This protein binds this small molecule.
Small molecule (SMILES): O=S(=O)(O)c1ccc(/N=N/c2ccc(/N=N/c3c(O)c(S(=O)(=O)O)cc4cc(S(=O)(=O)O)ccc34)c(S(=O)(=O)O)c2)cc1

Sequence of chain 1.C:
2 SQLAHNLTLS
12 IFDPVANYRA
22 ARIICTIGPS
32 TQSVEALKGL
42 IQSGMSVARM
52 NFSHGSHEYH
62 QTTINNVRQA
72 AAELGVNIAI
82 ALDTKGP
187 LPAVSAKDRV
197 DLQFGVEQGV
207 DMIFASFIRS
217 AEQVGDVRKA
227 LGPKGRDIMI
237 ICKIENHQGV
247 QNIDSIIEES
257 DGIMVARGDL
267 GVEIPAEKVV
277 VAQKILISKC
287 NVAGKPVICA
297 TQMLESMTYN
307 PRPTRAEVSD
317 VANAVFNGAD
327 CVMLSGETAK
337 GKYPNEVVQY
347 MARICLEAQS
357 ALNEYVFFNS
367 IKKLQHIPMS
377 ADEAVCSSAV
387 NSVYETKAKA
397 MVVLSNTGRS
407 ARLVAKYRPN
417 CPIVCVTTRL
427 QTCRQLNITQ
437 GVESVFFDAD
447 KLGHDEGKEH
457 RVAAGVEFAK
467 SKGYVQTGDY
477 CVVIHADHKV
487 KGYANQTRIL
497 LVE

Binding-site contacts:
Ligand atom CBJ contacts residue THR403 of chain 1.C at 4.3 Å.
Ligand atom CAW contacts residue VAL486 of chain 1.C at 4.2 Å (hydrophobic).
Ligand atom CAT contacts residue VAL486 of chain 1.C at 4.5 Å (hydrophobic).
Ligand atom CAX contacts residue VAL486 of chain 1.C at 4.2 Å (hydrophobic).
Ligand atom OAI contacts residue THR403 of chain 1.C at 4.1 Å.
Ligand atom CBJ contacts residue HIS484 of chain 1.C at 3.8 Å.
Ligand atom OAM contacts residue HIS484 of chain 1.C at 3.5 Å.
Ligand atom OAG contacts residue ASP483 of chain 1.C at 3.5 Å.
Ligand atom NBA contacts residue LYS487 of chain 1.C at 4.4 Å.
Ligand atom SBQ contacts residue HIS484 of chain 1.C at 3.8 Å.
Ligand atom OAD contacts residue VAL486 of chain 1.C at 4.1 Å.
Ligand atom CBL contacts residue HIS484 of chain 1.C at 4.1 Å.
Ligand atom CBL contacts residue VAL486 of chain 1.C at 3.8 Å (hydrophobic).
Ligand atom SBQ contacts residue THR403 of chain 1.C at 3.6 Å (h-bond).
Ligand atom CAU contacts residue VAL486 of chain 1.C at 4.2 Å (hydrophobic).
Ligand atom SBO contacts residue HIS484 of chain 1.C at 4.3 Å.
Ligand atom CBE contacts residue VAL486 of chain 1.C at 4.5 Å (hydrophobic).
Ligand atom OAK contacts residue HIS484 of chain 1.C at 3.6 Å (h-bond).
Ligand atom OAI contacts residue LYS487 of chain 1.C at 2.9 Å (salt-bridge).
Ligand atom OAM contacts residue THR403 of chain 1.C at 3.5 Å (h-bond).
Ligand atom CAW contacts residue HIS484 of chain 1.C at 3.8 Å.
Ligand atom CBM contacts residue VAL486 of chain 1.C at 3.8 Å (hydrophobic).
Ligand atom CBJ contacts residue VAL486 of chain 1.C at 4.5 Å (hydrophobic).
Ligand atom CBH contacts residue VAL486 of chain 1.C at 4.4 Å (hydrophobic).
Ligand atom OAG contacts residue HIS484 of chain 1.C at 2.9 Å (h-bond).
Ligand atom OAL contacts residue LYS487 of chain 1.C at 4.0 Å.
Ligand atom CBE contacts residue LYS487 of chain 1.C at 3.9 Å.
Ligand atom SBQ contacts residue LYS487 of chain 1.C at 4.1 Å.
Ligand atom CAX contacts residue HIS484 of chain 1.C at 3.3 Å.
Ligand atom OAD contacts residue HIS484 of chain 1.C at 4.1 Å.
Ligand atom CBH contacts residue HIS484 of chain 1.C at 4.5 Å.
Ligand atom OAH contacts residue THR403 of chain 1.C at 2.6 Å (h-bond).
Ligand atom OAM contacts residue ARG405 of chain 1.C at 3.3 Å.
Ligand atom CBE contacts residue THR403 of chain 1.C at 4.3 Å.
Ligand atom OAG contacts residue LYS487 of chain 1.C at 3.2 Å.
Ligand atom OAH contacts residue LYS487 of chain 1.C at 4.0 Å.
Ligand atom OAE contacts residue LYS487 of chain 1.C at 3.0 Å (salt-bridge).
Ligand atom CBJ contacts residue LYS487 of chain 1.C at 4.3 Å.
Ligand atom SBP contacts residue LYS487 of chain 1.C at 4.1 Å.
Ligand atom CBK contacts residue VAL486 of chain 1.C at 4.2 Å (hydrophobic).